This small molecule binds to this protein.
Small molecule (SMILES): CC(=O)N[C@H]1[C@H](O[C@H]2[C@H](O)[C@@H](NC(C)=O)CO[C@@H]2CO)O[C@H](CO)[C@@H](O)[C@@H]1O

Sequence of chain 30.E:
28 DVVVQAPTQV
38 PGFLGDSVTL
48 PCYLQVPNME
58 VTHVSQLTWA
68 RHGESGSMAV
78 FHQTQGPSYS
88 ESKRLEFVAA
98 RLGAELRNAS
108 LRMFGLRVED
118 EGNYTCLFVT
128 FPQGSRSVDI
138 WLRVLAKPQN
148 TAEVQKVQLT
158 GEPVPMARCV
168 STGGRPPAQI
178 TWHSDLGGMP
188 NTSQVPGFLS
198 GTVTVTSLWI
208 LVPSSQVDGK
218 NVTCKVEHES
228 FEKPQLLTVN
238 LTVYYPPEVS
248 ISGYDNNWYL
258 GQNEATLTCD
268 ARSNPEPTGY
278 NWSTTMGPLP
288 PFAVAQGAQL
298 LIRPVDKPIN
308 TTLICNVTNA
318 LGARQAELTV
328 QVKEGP

Binding-site contacts:
Ligand atom C7 contacts residue ASN188 of chain 30.E at 3.9 Å.
Ligand atom C2 contacts residue ASN188 of chain 30.E at 2.6 Å.
Ligand atom O6 contacts residue ASN188 of chain 30.E at 4.5 Å.
Ligand atom C5 contacts residue ASN188 of chain 30.E at 3.6 Å.
Ligand atom C4 contacts residue ASN188 of chain 30.E at 4.2 Å.
Ligand atom C1 contacts residue ASN188 of chain 30.E at 1.4 Å.
Ligand atom O5 contacts residue ASN188 of chain 30.E at 2.3 Å (h-bond).
Ligand atom O7 contacts residue ASN188 of chain 30.E at 4.2 Å.
Ligand atom C3 contacts residue ASN188 of chain 30.E at 3.9 Å.
Ligand atom N2 contacts residue ASN188 of chain 30.E at 3.1 Å (h-bond).